Sequence of chain 1.A:
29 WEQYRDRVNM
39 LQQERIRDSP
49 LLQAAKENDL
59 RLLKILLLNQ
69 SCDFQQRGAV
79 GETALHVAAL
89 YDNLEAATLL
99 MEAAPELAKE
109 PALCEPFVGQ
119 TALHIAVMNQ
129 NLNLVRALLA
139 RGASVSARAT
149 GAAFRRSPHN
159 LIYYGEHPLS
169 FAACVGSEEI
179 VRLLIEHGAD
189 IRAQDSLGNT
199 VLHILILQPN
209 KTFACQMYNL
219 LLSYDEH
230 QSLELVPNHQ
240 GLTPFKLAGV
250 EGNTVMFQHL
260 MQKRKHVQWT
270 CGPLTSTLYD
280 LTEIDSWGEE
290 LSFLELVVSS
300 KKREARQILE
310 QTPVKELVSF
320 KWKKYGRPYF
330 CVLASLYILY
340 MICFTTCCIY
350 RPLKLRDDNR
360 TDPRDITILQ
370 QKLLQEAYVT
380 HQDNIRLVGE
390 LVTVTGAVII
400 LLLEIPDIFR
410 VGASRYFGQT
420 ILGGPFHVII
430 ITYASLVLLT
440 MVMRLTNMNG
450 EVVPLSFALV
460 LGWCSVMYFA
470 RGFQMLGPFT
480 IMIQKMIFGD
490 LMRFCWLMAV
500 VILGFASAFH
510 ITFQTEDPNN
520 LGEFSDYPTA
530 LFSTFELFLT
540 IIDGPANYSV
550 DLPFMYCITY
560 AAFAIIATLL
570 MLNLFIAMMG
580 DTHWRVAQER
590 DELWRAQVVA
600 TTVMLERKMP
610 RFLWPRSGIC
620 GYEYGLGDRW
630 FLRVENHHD

A small-molecule ligand and the protein it binds are described below.
Small molecule (SMILES): CCCCCCCC(=O)OC[C@H](COP(=O)(O)O[C@@H]1[C@H](O)[C@H](O)[C@@H](OP(=O)(O)O)[C@H](OP(=O)(O)O)[C@H]1O)OC(=O)CCCCCCC

Binding-site contacts:
Ligand atom O52 contacts residue LYS484 of chain 1.A at 2.9 Å (salt-bridge).
Ligand atom O1B contacts residue GLY417 of chain 1.A at 3.5 Å.
Ligand atom C7B contacts residue VAL427 of chain 1.A at 3.9 Å (hydrophobic).
Ligand atom C5A contacts residue PHE487 of chain 1.A at 3.8 Å (hydrophobic).
Ligand atom O11 contacts residue GLY417 of chain 1.A at 3.4 Å (h-bond).
Ligand atom O1A contacts residue PHE487 of chain 1.A at 3.5 Å (h-bond).
Ligand atom O53 contacts residue GLU588 of chain 1.A at 4.0 Å.
Ligand atom C5B contacts residue VAL427 of chain 1.A at 3.9 Å (hydrophobic).
Ligand atom O51 contacts residue ARG305 of chain 1.A at 3.1 Å (salt-bridge).
Ligand atom C5 contacts residue ARG302 of chain 1.A at 3.5 Å.
Ligand atom O5 contacts residue LYS484 of chain 1.A at 3.3 Å.
Ligand atom C4 contacts residue LYS484 of chain 1.A at 4.1 Å.
Ligand atom O5 contacts residue ARG302 of chain 1.A at 3.8 Å.
Ligand atom C5B contacts residue PRO424 of chain 1.A at 3.9 Å (hydrophobic).
Ligand atom C3A contacts residue PHE487 of chain 1.A at 3.7 Å (hydrophobic).
Ligand atom O3C contacts residue PHE487 of chain 1.A at 4.0 Å.
Ligand atom O11 contacts residue THR419 of chain 1.A at 3.4 Å.
Ligand atom O6 contacts residue ARG302 of chain 1.A at 3.3 Å (salt-bridge).
Ligand atom O13 contacts residue GLY417 of chain 1.A at 3.7 Å.
Ligand atom C6 contacts residue ARG302 of chain 1.A at 3.8 Å.
Ligand atom C5B contacts residue PHE487 of chain 1.A at 3.6 Å (hydrophobic).
Ligand atom O1B contacts residue PHE416 of chain 1.A at 3.4 Å (h-bond).
Ligand atom C1A contacts residue PHE487 of chain 1.A at 4.1 Å (hydrophobic).
Ligand atom P5 contacts residue ARG305 of chain 1.A at 4.0 Å.
Ligand atom O41 contacts residue ARG302 of chain 1.A at 2.8 Å (salt-bridge).
Ligand atom O53 contacts residue LYS484 of chain 1.A at 3.5 Å (salt-bridge).
Ligand atom P1 contacts residue GLY417 of chain 1.A at 3.9 Å.
Ligand atom O52 contacts residue ARG302 of chain 1.A at 3.6 Å (salt-bridge).
Ligand atom C4B contacts residue VAL427 of chain 1.A at 4.0 Å (hydrophobic).
Ligand atom C6B contacts residue VAL427 of chain 1.A at 3.8 Å (hydrophobic).
Ligand atom P5 contacts residue LYS484 of chain 1.A at 3.5 Å.
Ligand atom O52 contacts residue LEU592 of chain 1.A at 3.7 Å.
Ligand atom O53 contacts residue ARG302 of chain 1.A at 1.3 Å (salt-bridge).
Ligand atom O51 contacts residue ARG302 of chain 1.A at 3.3 Å (salt-bridge).
Ligand atom O12 contacts residue GLY417 of chain 1.A at 3.9 Å.
Ligand atom P5 contacts residue ARG302 of chain 1.A at 2.8 Å.
Ligand atom O4 contacts residue LYS484 of chain 1.A at 3.8 Å.
Ligand atom C6A contacts residue PHE487 of chain 1.A at 3.7 Å (hydrophobic).
Ligand atom C3B contacts residue PHE416 of chain 1.A at 3.4 Å (hydrophobic).
Ligand atom O53 contacts residue ARG305 of chain 1.A at 3.8 Å.